Binding-site contacts:
Ligand atom C1 contacts residue ASN268 of chain 3.A at 1.4 Å.
Ligand atom C7 contacts residue ASN268 of chain 3.A at 3.8 Å.
Ligand atom C4 contacts residue ASN268 of chain 3.A at 4.0 Å.
Ligand atom C5 contacts residue ASN268 of chain 3.A at 3.6 Å.
Ligand atom O5 contacts residue ASN268 of chain 3.A at 2.3 Å (h-bond).
Ligand atom N2 contacts residue ASN268 of chain 3.A at 2.9 Å (h-bond).
Ligand atom O7 contacts residue ASN268 of chain 3.A at 4.2 Å.
Ligand atom C2 contacts residue ASN268 of chain 3.A at 2.3 Å.
Ligand atom C3 contacts residue ASN268 of chain 3.A at 3.7 Å.

This small molecule binds to this protein.
Small molecule (SMILES): CC(=O)N[C@@H]1[C@@H](O)[C@H](O)[C@@H](CO)O[C@H]1O

Sequence of chain 3.A:
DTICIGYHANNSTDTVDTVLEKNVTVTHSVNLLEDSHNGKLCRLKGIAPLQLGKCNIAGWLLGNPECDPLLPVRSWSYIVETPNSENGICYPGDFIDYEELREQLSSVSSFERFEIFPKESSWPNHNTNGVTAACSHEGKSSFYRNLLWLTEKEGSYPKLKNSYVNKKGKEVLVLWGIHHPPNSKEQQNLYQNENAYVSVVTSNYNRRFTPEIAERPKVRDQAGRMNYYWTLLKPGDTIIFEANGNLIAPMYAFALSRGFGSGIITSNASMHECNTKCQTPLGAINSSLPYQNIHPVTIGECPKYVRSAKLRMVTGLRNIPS